Sequence of chain 1.B:
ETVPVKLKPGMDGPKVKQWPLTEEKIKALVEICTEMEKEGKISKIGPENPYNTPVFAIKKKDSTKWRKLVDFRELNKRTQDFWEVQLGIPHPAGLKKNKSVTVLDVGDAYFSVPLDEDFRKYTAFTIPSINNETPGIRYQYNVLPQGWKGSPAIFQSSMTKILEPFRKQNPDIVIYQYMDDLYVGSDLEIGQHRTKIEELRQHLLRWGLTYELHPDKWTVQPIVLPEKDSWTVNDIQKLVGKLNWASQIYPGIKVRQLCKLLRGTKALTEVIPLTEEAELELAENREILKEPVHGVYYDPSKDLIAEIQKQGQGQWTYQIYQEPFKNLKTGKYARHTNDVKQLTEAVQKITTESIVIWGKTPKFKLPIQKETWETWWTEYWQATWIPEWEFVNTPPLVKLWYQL

Binding-site contacts:
Ligand atom C8 contacts residue TYR181 of chain 1.A at 3.7 Å (hydrophobic).
Ligand atom C12 contacts residue LEU100 of chain 1.A at 3.5 Å (hydrophobic).
Ligand atom C16 contacts residue LYS101 of chain 1.A at 3.5 Å.
Ligand atom C8 contacts residue PRO95 of chain 1.A at 3.5 Å (hydrophobic).
Ligand atom C8 contacts residue LEU100 of chain 1.A at 3.6 Å (hydrophobic).
Ligand atom C19 contacts residue HIS235 of chain 1.A at 3.4 Å.
Ligand atom C12 contacts residue ASN103 of chain 1.A at 3.6 Å.
Ligand atom C5 contacts residue TYR181 of chain 1.A at 3.4 Å (hydrophobic).
Ligand atom N1 contacts residue VAL179 of chain 1.A at 3.4 Å.
Ligand atom C11 contacts residue VAL179 of chain 1.A at 3.2 Å (hydrophobic).
Ligand atom N4 contacts residue LYS101 of chain 1.A at 2.7 Å (salt-bridge).
Ligand atom N5 contacts residue LEU234 of chain 1.A at 3.0 Å (h-bond).
Ligand atom C9 contacts residue LYS101 of chain 1.A at 3.6 Å.
Ligand atom C17 contacts residue LYS101 of chain 1.A at 3.4 Å.
Ligand atom N6 contacts residue LEU228 of chain 1.A at 3.6 Å.
Ligand atom C20 contacts residue TYR188 of chain 1.A at 3.4 Å (hydrophobic).
Ligand atom C16 contacts residue ASN103 of chain 1.A at 3.7 Å.
Ligand atom C13 contacts residue HIS235 of chain 1.A at 3.7 Å.
Ligand atom C10 contacts residue VAL179 of chain 1.A at 3.2 Å (hydrophobic).
Ligand atom C18 contacts residue PRO236 of chain 1.A at 3.6 Å (hydrophobic).
Ligand atom N6 contacts residue PHE227 of chain 1.A at 2.9 Å.
Ligand atom C6 contacts residue TYR181 of chain 1.A at 3.2 Å (hydrophobic).
Ligand atom N1 contacts residue TYR181 of chain 1.A at 3.5 Å.
Ligand atom N2 contacts residue LYS101 of chain 1.A at 3.3 Å (salt-bridge).
Ligand atom C2 contacts residue TYR188 of chain 1.A at 3.5 Å (hydrophobic).
Ligand atom C12 contacts residue LYS101 of chain 1.A at 3.5 Å.
Ligand atom C1 contacts residue TYR181 of chain 1.A at 3.7 Å (hydrophobic).
Ligand atom C18 contacts residue HIS235 of chain 1.A at 3.2 Å.
Ligand atom N5 contacts residue HIS235 of chain 1.A at 3.4 Å.
Ligand atom N6 contacts residue TYR188 of chain 1.A at 3.4 Å.
Ligand atom N4 contacts residue LEU100 of chain 1.A at 3.4 Å.
Ligand atom C22 contacts residue TYR188 of chain 1.A at 3.2 Å (hydrophobic).
Ligand atom C4 contacts residue TYR181 of chain 1.A at 3.6 Å (hydrophobic).
Ligand atom C22 contacts residue TRP229 of chain 1.A at 3.7 Å (hydrophobic).
Ligand atom N6 contacts residue TRP229 of chain 1.A at 3.2 Å.
Ligand atom C18 contacts residue TYR318 of chain 1.A at 3.5 Å (hydrophobic).
Ligand atom N5 contacts residue PHE227 of chain 1.A at 3.6 Å.
Ligand atom C19 contacts residue LEU234 of chain 1.A at 3.5 Å (hydrophobic).
Ligand atom C22 contacts residue PHE227 of chain 1.A at 3.5 Å (hydrophobic).
Ligand atom N4 contacts residue ASN103 of chain 1.A at 3.1 Å (h-bond).

A small-molecule ligand and the protein it binds are described below.
Small molecule (SMILES): Cc1cc(/C=C/C#N)cc(C)c1Nc1ccnc(Nc2ccc(C#N)cc2)n1

Sequence of chain 1.A:
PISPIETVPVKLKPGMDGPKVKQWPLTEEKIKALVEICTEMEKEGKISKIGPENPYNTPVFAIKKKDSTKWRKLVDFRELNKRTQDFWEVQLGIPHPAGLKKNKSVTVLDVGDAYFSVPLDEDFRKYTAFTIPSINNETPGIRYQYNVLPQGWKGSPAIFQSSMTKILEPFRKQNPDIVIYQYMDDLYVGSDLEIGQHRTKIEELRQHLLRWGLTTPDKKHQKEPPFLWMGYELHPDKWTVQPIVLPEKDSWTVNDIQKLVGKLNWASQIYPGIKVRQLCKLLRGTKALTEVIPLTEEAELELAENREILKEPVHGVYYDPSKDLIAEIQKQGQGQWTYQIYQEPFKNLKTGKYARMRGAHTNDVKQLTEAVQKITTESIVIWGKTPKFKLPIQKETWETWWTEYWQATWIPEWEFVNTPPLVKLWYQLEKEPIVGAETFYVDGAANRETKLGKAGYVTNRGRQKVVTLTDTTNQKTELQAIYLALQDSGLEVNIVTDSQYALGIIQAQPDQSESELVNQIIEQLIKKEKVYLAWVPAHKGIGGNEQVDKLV